Sequence of chain 1.A:
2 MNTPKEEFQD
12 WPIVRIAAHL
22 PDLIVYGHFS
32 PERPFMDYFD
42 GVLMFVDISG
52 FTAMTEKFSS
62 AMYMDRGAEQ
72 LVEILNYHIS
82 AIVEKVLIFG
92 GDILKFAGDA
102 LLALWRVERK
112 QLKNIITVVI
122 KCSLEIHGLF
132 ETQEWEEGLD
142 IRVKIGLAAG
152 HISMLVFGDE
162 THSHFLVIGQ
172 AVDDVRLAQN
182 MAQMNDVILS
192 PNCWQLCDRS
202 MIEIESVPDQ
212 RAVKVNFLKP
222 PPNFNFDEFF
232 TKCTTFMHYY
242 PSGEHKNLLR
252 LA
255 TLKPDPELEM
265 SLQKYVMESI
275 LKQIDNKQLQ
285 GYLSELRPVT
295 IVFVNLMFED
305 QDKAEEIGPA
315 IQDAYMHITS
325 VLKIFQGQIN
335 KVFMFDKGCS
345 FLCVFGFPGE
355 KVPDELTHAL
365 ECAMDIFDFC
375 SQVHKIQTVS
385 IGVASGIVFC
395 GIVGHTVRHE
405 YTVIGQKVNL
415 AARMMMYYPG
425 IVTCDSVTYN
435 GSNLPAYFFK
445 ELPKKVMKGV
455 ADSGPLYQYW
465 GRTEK

Binding-site contacts:
Ligand atom C9 contacts residue PHE339 of chain 1.A at 3.6 Å (hydrophobic).
Ligand atom C7 contacts residue PHE337 of chain 1.A at 3.5 Å (hydrophobic).
Ligand atom N16 contacts residue VAL168 of chain 1.A at 2.9 Å (h-bond).
Ligand atom C7 contacts residue PHE339 of chain 1.A at 3.7 Å (hydrophobic).
Ligand atom O2 contacts residue ARG177 of chain 1.A at 4.0 Å.
Ligand atom N16 contacts residue VAL173 of chain 1.A at 3.9 Å.
Ligand atom N16 contacts residue LEU167 of chain 1.A at 4.0 Å.
Ligand atom N14 contacts residue VAL168 of chain 1.A at 2.8 Å (h-bond).
Ligand atom C15 contacts residue LEU167 of chain 1.A at 3.8 Å (hydrophobic).
Ligand atom O10 contacts residue PHE337 of chain 1.A at 3.4 Å.
Ligand atom O10 contacts residue PHE339 of chain 1.A at 3.0 Å.
Ligand atom C3 contacts residue ALA98 of chain 1.A at 3.9 Å (hydrophobic).
Ligand atom N12 contacts residue LYS96 of chain 1.A at 3.3 Å.
Ligand atom O13 contacts residue LYS96 of chain 1.A at 3.2 Å.
Ligand atom C8 contacts residue PHE46 of chain 1.A at 4.0 Å (hydrophobic).
Ligand atom O2 contacts residue ALA98 of chain 1.A at 3.4 Å.
Ligand atom C9 contacts residue PHE337 of chain 1.A at 3.7 Å (hydrophobic).
Ligand atom N16 contacts residue MET338 of chain 1.A at 2.9 Å (h-bond).
Ligand atom N12 contacts residue LEU103 of chain 1.A at 3.8 Å.
Ligand atom C15 contacts residue MET338 of chain 1.A at 4.0 Å (hydrophobic).
Ligand atom C5 contacts residue LYS96 of chain 1.A at 3.5 Å.
Ligand atom C6 contacts residue LEU103 of chain 1.A at 3.6 Å (hydrophobic).
Ligand atom C3 contacts residue PHE337 of chain 1.A at 3.8 Å (hydrophobic).
Ligand atom N14 contacts residue LEU167 of chain 1.A at 3.5 Å.
Ligand atom O2 contacts residue ALA101 of chain 1.A at 3.7 Å.
Ligand atom C3 contacts residue PHE46 of chain 1.A at 3.6 Å (hydrophobic).
Ligand atom C4 contacts residue PHE46 of chain 1.A at 3.6 Å (hydrophobic).
Ligand atom C8 contacts residue PHE337 of chain 1.A at 3.3 Å (hydrophobic).
Ligand atom C4 contacts residue ALA101 of chain 1.A at 3.8 Å (hydrophobic).
Ligand atom C8 contacts residue PHE339 of chain 1.A at 3.3 Å (hydrophobic).
Ligand atom C6 contacts residue LYS96 of chain 1.A at 3.6 Å.
Ligand atom C1 contacts residue ARG177 of chain 1.A at 3.4 Å.
Ligand atom O10 contacts residue MET338 of chain 1.A at 3.1 Å (h-bond).
Ligand atom C5 contacts residue PHE46 of chain 1.A at 4.0 Å (hydrophobic).
Ligand atom C11 contacts residue LEU103 of chain 1.A at 3.8 Å (hydrophobic).
Ligand atom C15 contacts residue VAL168 of chain 1.A at 3.5 Å (hydrophobic).
Ligand atom C4 contacts residue ALA98 of chain 1.A at 3.7 Å (hydrophobic).
Ligand atom C5 contacts residue LEU103 of chain 1.A at 3.7 Å (hydrophobic).
Ligand atom O2 contacts residue PHE46 of chain 1.A at 3.7 Å.
Ligand atom O13 contacts residue VAL168 of chain 1.A at 3.6 Å.

A protein and the small-molecule ligand that binds it are described below.
Small molecule (SMILES): COc1cccc(C(=O)c2nonc2N)c1